Binding-site contacts:
Ligand atom O5 contacts residue ASN253 of chain 1.E at 2.3 Å (h-bond).
Ligand atom C1 contacts residue SER255 of chain 1.E at 3.9 Å.
Ligand atom N2 contacts residue ASN253 of chain 1.E at 3.0 Å (h-bond).
Ligand atom C2 contacts residue ASN253 of chain 1.E at 2.5 Å.
Ligand atom C5 contacts residue SER255 of chain 1.E at 3.5 Å.
Ligand atom C5 contacts residue ASN253 of chain 1.E at 3.6 Å.
Ligand atom O5 contacts residue SER255 of chain 1.E at 3.6 Å (h-bond).
Ligand atom C1 contacts residue ASN253 of chain 1.E at 1.4 Å.
Ligand atom C6 contacts residue SER255 of chain 1.E at 3.9 Å.
Ligand atom O7 contacts residue ASN253 of chain 1.E at 3.3 Å (h-bond).
Ligand atom C8 contacts residue THR240 of chain 1.E at 4.3 Å.
Ligand atom C8 contacts residue LEU236 of chain 1.E at 4.5 Å (hydrophobic).
Ligand atom C4 contacts residue ASN253 of chain 1.E at 4.2 Å.
Ligand atom C3 contacts residue ASN253 of chain 1.E at 3.8 Å.
Ligand atom C7 contacts residue ASN253 of chain 1.E at 3.3 Å.
Ligand atom C8 contacts residue THR239 of chain 1.E at 4.0 Å.

This small molecule binds to this protein.
Small molecule (SMILES): CC(=O)N[C@H]1[C@H](O[C@H]2[C@H](O)[C@@H](NC(C)=O)CO[C@@H]2CO)O[C@H](CO)[C@@H](O)[C@@H]1O

Sequence of chain 1.E:
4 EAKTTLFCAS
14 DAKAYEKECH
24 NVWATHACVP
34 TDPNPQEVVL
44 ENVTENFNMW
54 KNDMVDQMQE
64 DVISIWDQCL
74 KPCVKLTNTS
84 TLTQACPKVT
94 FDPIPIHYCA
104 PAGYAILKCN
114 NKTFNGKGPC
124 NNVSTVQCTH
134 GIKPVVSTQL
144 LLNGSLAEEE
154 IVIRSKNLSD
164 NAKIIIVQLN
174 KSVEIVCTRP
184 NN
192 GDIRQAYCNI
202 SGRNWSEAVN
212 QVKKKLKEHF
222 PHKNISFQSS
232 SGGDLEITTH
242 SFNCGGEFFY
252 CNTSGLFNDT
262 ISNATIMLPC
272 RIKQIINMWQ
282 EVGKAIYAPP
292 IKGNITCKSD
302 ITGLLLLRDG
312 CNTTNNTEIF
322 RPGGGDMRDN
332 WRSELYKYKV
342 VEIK